Binding-site contacts:
Ligand atom C9 contacts residue THR295 of chain 1.A at 3.9 Å.
Ligand atom C11 contacts residue HEM1 of chain 1.M at 2.9 Å.
Ligand atom C1 contacts residue PHE107 of chain 1.A at 4.0 Å (hydrophobic).
Ligand atom C3 contacts residue PHE208 of chain 1.A at 4.0 Å (hydrophobic).
Ligand atom CL7 contacts residue TRP237 of chain 1.A at 3.7 Å.
Ligand atom C19 contacts residue HEM1 of chain 1.M at 3.4 Å.
Ligand atom C12 contacts residue THR295 of chain 1.A at 3.8 Å.
Ligand atom C2 contacts residue TRP93 of chain 1.A at 3.5 Å (hydrophobic).
Ligand atom C18 contacts residue GLY356 of chain 1.A at 3.8 Å.
Ligand atom C6 contacts residue PHE107 of chain 1.A at 3.6 Å (hydrophobic).
Ligand atom F22 contacts residue GLU287 of chain 1.A at 3.3 Å.
Ligand atom N10 contacts residue HEM1 of chain 1.M at 2.0 Å.
Ligand atom C16 contacts residue ILE465 of chain 1.A at 3.6 Å (hydrophobic).
Ligand atom CL7 contacts residue TRP93 of chain 1.A at 3.5 Å.
Ligand atom C21 contacts residue HEM1 of chain 1.M at 4.0 Å.
Ligand atom C21 contacts residue LEU384 of chain 1.A at 3.7 Å (hydrophobic).
Ligand atom C5 contacts residue GLY291 of chain 1.A at 4.0 Å.
Ligand atom F22 contacts residue TRP93 of chain 1.A at 4.0 Å.
Ligand atom C1 contacts residue GLU287 of chain 1.A at 4.1 Å.
Ligand atom C3 contacts residue TRP93 of chain 1.A at 3.6 Å (hydrophobic).
Ligand atom C21 contacts residue GLY356 of chain 1.A at 3.6 Å.
Ligand atom C14 contacts residue VAL355 of chain 1.A at 3.6 Å (hydrophobic).
Ligand atom C2 contacts residue GLY291 of chain 1.A at 3.9 Å.
Ligand atom C8 contacts residue THR295 of chain 1.A at 3.8 Å.
Ligand atom C16 contacts residue PHE464 of chain 1.A at 3.8 Å (hydrophobic).
Ligand atom N10 contacts residue THR295 of chain 1.A at 3.9 Å.
Ligand atom F22 contacts residue PHE107 of chain 1.A at 3.7 Å.
Ligand atom C21 contacts residue PHE358 of chain 1.A at 3.3 Å (hydrophobic).
Ligand atom C8 contacts residue PHE107 of chain 1.A at 3.8 Å (hydrophobic).
Ligand atom C3 contacts residue GLY291 of chain 1.A at 3.6 Å.
Ligand atom C1 contacts residue TRP93 of chain 1.A at 3.8 Å (hydrophobic).
Ligand atom C13 contacts residue THR295 of chain 1.A at 3.8 Å.
Ligand atom C11 contacts residue THR295 of chain 1.A at 3.8 Å.
Ligand atom C9 contacts residue HEM1 of chain 1.M at 2.8 Å.
Ligand atom N23 contacts residue GLY356 of chain 1.A at 3.3 Å (h-bond).
Ligand atom C4 contacts residue GLY291 of chain 1.A at 3.7 Å.
Ligand atom C5 contacts residue PHE107 of chain 1.A at 4.0 Å (hydrophobic).
Ligand atom C21 contacts residue LEU357 of chain 1.A at 4.0 Å (hydrophobic).
Ligand atom N23 contacts residue VAL355 of chain 1.A at 3.7 Å.
Ligand atom C19 contacts residue GLY356 of chain 1.A at 3.8 Å.

Sequence of chain 1.A:
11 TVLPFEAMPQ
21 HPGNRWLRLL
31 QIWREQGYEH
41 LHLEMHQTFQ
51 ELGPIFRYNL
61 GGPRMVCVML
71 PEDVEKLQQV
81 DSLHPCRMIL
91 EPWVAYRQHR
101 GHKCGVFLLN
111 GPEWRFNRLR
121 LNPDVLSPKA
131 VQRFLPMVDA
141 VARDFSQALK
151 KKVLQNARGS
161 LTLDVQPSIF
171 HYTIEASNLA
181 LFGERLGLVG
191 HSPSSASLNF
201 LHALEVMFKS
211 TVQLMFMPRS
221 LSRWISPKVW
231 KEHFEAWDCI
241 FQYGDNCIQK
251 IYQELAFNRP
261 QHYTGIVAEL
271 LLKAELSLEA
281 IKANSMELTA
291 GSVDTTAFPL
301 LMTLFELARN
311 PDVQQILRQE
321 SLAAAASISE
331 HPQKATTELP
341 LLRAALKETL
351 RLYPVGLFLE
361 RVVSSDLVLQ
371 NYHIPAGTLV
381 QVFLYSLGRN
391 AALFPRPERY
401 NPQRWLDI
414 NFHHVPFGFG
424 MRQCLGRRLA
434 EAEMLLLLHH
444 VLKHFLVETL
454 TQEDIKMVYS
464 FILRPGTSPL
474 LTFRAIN

The protein below binds the small molecule below.
Small molecule (SMILES): CCC(=O)N[C@@H]1CCCc2c(-c3ccc(Cl)c(F)c3)cncc21